Binding-site contacts:
Ligand atom N2 contacts residue PRO14 of chain 1.B at 2.8 Å (h-bond).
Ligand atom C8 contacts residue ASN215 of chain 1.B at 4.4 Å.
Ligand atom O7 contacts residue ASN215 of chain 1.B at 3.8 Å.
Ligand atom N2 contacts residue ARG15 of chain 1.B at 3.9 Å.
Ligand atom O6 contacts residue LEU16 of chain 1.B at 2.9 Å.
Ligand atom C7 contacts residue PRO14 of chain 1.B at 3.6 Å (hydrophobic).
Ligand atom C7 contacts residue LEU16 of chain 1.B at 4.2 Å (hydrophobic).
Ligand atom N2 contacts residue ASN215 of chain 1.B at 3.1 Å (h-bond).
Ligand atom C8 contacts residue ARG287 of chain 1.B at 3.2 Å.
Ligand atom C7 contacts residue ASN215 of chain 1.B at 3.6 Å.
Ligand atom C3 contacts residue ARG15 of chain 1.B at 4.3 Å.
Ligand atom O6 contacts residue LYS350 of chain 1.B at 3.8 Å.
Ligand atom C1 contacts residue PRO14 of chain 1.B at 3.8 Å (hydrophobic).
Ligand atom C3 contacts residue PRO14 of chain 1.B at 3.9 Å (hydrophobic).
Ligand atom O3 contacts residue ARG15 of chain 1.B at 4.0 Å.
Ligand atom C8 contacts residue SER214 of chain 1.B at 4.1 Å.
Ligand atom O3 contacts residue LEU16 of chain 1.B at 3.7 Å.
Ligand atom C5 contacts residue ASN215 of chain 1.B at 3.6 Å.
Ligand atom C6 contacts residue LYS350 of chain 1.B at 4.2 Å.
Ligand atom C2 contacts residue PRO14 of chain 1.B at 3.6 Å (hydrophobic).
Ligand atom C6 contacts residue LEU16 of chain 1.B at 3.4 Å (hydrophobic).
Ligand atom C7 contacts residue ARG15 of chain 1.B at 4.3 Å.
Ligand atom C4 contacts residue ASN215 of chain 1.B at 4.2 Å.
Ligand atom N2 contacts residue LEU16 of chain 1.B at 4.4 Å.
Ligand atom O7 contacts residue LEU16 of chain 1.B at 4.1 Å.
Ligand atom C3 contacts residue ASN215 of chain 1.B at 3.9 Å.
Ligand atom O7 contacts residue SER214 of chain 1.B at 4.4 Å.
Ligand atom C8 contacts residue ARG15 of chain 1.B at 3.7 Å.
Ligand atom C8 contacts residue PRO14 of chain 1.B at 3.5 Å (hydrophobic).
Ligand atom O5 contacts residue ASN215 of chain 1.B at 2.3 Å (h-bond).
Ligand atom O3 contacts residue PRO14 of chain 1.B at 4.4 Å.
Ligand atom C1 contacts residue ASN215 of chain 1.B at 1.4 Å.
Ligand atom C2 contacts residue ASN215 of chain 1.B at 2.5 Å.
Ligand atom C8 contacts residue LEU16 of chain 1.B at 4.3 Å (hydrophobic).

This small molecule binds to this protein.
Small molecule (SMILES): CC(=O)N[C@H]1[C@H](O[C@H]2[C@H](O)[C@@H](NC(C)=O)CO[C@@H]2CO)O[C@H](CO)[C@@H](O[C@@H]2O[C@H](CO[C@H]3O[C@H](CO[C@H]4O[C@H](CO)[C@@H](O)[C@H](O)[C@@H]4O)[C@@H](O)[C@H](O[C@H]4O[C@H](CO)[C@@H](O)[C@H](O)[C@@H]4O)[C@@H]3O)[C@@H](O)[C@H](O)[C@@H]2O)[C@@H]1O

Sequence of chain 1.B:
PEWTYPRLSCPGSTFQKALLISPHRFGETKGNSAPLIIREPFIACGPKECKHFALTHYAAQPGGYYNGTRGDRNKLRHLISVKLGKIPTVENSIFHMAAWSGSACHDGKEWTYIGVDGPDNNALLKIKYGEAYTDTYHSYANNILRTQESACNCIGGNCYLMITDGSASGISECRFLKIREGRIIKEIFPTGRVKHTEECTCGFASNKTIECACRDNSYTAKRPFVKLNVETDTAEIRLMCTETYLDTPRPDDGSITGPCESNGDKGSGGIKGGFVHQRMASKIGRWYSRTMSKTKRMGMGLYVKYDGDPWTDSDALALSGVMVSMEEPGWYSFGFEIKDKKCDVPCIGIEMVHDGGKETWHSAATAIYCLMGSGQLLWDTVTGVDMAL